Sequence of chain 2.B:
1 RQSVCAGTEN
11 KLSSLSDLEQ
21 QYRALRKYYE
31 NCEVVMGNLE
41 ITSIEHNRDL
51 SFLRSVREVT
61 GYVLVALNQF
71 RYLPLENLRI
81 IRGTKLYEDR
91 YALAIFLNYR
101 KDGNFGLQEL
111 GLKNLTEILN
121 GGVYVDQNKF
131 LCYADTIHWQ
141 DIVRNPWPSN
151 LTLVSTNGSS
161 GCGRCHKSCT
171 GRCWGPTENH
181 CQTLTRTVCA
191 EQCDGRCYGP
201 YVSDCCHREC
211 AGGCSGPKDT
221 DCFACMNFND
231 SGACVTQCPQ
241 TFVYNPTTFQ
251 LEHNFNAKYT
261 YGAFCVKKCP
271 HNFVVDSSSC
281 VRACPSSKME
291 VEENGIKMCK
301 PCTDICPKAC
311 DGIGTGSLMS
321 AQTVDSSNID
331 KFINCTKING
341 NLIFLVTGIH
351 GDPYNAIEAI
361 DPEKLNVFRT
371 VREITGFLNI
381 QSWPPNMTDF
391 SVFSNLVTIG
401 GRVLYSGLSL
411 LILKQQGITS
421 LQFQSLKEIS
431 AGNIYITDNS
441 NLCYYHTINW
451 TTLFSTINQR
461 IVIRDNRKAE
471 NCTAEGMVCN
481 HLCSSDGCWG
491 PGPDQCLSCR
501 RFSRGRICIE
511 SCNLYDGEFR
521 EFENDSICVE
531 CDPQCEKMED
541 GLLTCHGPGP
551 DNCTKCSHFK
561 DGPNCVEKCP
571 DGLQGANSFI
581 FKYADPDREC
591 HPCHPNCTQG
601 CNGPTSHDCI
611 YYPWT

Binding-site contacts:
Ligand atom C1 contacts residue GLY232 of chain 2.B at 4.0 Å.
Ligand atom C8 contacts residue CYS222 of chain 2.B at 3.0 Å (hydrophobic).
Ligand atom C8 contacts residue CYS225 of chain 2.B at 4.2 Å (hydrophobic).
Ligand atom C3 contacts residue ASN229 of chain 2.B at 3.8 Å.
Ligand atom O7 contacts residue GLU58 of chain 2.B at 4.5 Å.
Ligand atom O4 contacts residue ARG1 of chain 2.B at 3.8 Å.
Ligand atom O5 contacts residue ARG1 of chain 2.B at 4.2 Å.
Ligand atom C7 contacts residue ALA224 of chain 2.B at 4.5 Å (hydrophobic).
Ligand atom C6 contacts residue GLN2 of chain 2.B at 4.1 Å.
Ligand atom C8 contacts residue CYS234 of chain 2.B at 4.1 Å (hydrophobic).
Ligand atom C8 contacts residue ALA224 of chain 2.B at 3.8 Å (hydrophobic).
Ligand atom C5 contacts residue GLY232 of chain 2.B at 4.4 Å.
Ligand atom O7 contacts residue ASN229 of chain 2.B at 3.3 Å (h-bond).
Ligand atom O6 contacts residue ARG1 of chain 2.B at 2.7 Å (salt-bridge).
Ligand atom O6 contacts residue GLN2 of chain 2.B at 3.1 Å.
Ligand atom C5 contacts residue ASN229 of chain 2.B at 3.7 Å.
Ligand atom C7 contacts residue CYS225 of chain 2.B at 4.2 Å (hydrophobic).
Ligand atom C1 contacts residue ASN229 of chain 2.B at 1.5 Å.
Ligand atom N2 contacts residue ASN229 of chain 2.B at 2.9 Å (h-bond).
Ligand atom N2 contacts residue GLY232 of chain 2.B at 4.4 Å.
Ligand atom C4 contacts residue ARG1 of chain 2.B at 4.1 Å.
Ligand atom C7 contacts residue PHE223 of chain 2.B at 4.5 Å (hydrophobic).
Ligand atom C2 contacts residue ASN229 of chain 2.B at 2.5 Å.
Ligand atom O7 contacts residue CYS225 of chain 2.B at 4.3 Å.
Ligand atom C6 contacts residue ARG1 of chain 2.B at 3.9 Å.
Ligand atom O7 contacts residue ALA224 of chain 2.B at 4.2 Å.
Ligand atom O7 contacts residue PHE223 of chain 2.B at 4.3 Å.
Ligand atom C4 contacts residue ASN229 of chain 2.B at 4.3 Å.
Ligand atom C7 contacts residue ASN229 of chain 2.B at 3.4 Å.
Ligand atom O5 contacts residue ASN229 of chain 2.B at 2.4 Å (h-bond).
Ligand atom C8 contacts residue PHE223 of chain 2.B at 3.8 Å (hydrophobic).
Ligand atom C7 contacts residue CYS222 of chain 2.B at 4.4 Å (hydrophobic).
Ligand atom O5 contacts residue GLY232 of chain 2.B at 4.4 Å.

A small-molecule ligand and the protein it binds are described below.
Small molecule (SMILES): CC(=O)N[C@@H]1[C@@H](O)[C@H](O)[C@@H](CO)O[C@H]1O